Sequence of chain 1.I:
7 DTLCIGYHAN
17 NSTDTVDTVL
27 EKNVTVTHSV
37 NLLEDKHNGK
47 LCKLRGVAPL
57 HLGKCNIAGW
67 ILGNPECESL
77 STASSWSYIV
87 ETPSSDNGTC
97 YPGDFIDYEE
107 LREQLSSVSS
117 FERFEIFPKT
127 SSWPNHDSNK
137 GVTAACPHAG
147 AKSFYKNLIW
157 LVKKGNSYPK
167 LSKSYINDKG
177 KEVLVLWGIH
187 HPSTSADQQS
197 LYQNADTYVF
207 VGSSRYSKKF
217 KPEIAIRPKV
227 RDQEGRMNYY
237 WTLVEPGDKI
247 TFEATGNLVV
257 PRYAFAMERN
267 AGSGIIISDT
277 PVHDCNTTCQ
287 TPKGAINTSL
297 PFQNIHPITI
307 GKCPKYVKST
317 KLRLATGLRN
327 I

Binding-site contacts:
Ligand atom C7 contacts residue ASP23 of chain 1.I at 3.0 Å.
Ligand atom O5 contacts residue ASN29 of chain 1.I at 2.4 Å (h-bond).
Ligand atom C8 contacts residue ASN29 of chain 1.I at 4.0 Å.
Ligand atom C8 contacts residue LYS317 of chain 1.I at 3.2 Å.
Ligand atom C2 contacts residue ASN29 of chain 1.I at 2.2 Å.
Ligand atom C7 contacts residue ASN29 of chain 1.I at 3.3 Å.
Ligand atom O7 contacts residue ASN29 of chain 1.I at 3.4 Å (h-bond).
Ligand atom C1 contacts residue ASN29 of chain 1.I at 1.4 Å.
Ligand atom C5 contacts residue ASN29 of chain 1.I at 3.6 Å.
Ligand atom N2 contacts residue ASP23 of chain 1.I at 4.1 Å.
Ligand atom O7 contacts residue ASP23 of chain 1.I at 2.3 Å (salt-bridge).
Ligand atom N2 contacts residue ASN29 of chain 1.I at 2.6 Å (h-bond).
Ligand atom C8 contacts residue ASP23 of chain 1.I at 3.2 Å.
Ligand atom O7 contacts residue LYS28 of chain 1.I at 4.4 Å.
Ligand atom O3 contacts residue ASN29 of chain 1.I at 4.5 Å.
Ligand atom C3 contacts residue ASN29 of chain 1.I at 3.6 Å.
Ligand atom C4 contacts residue ASN29 of chain 1.I at 4.1 Å.

A protein and the small-molecule ligand that binds it are described below.
Small molecule (SMILES): CC(=O)N[C@H]1[C@H](O[C@H]2[C@H](O)[C@@H](NC(C)=O)CO[C@@H]2CO)O[C@H](CO)[C@@H](O[C@@H]2O[C@H](CO)[C@@H](O)[C@H](O)[C@@H]2O)[C@@H]1O